Binding-site contacts:
Ligand atom OAF contacts residue ARG157 of chain 1.F at 2.8 Å (salt-bridge).
Ligand atom C3 contacts residue LYS156 of chain 1.F at 4.0 Å.
Ligand atom OAF contacts residue THR4 of chain 1.F at 2.9 Å (h-bond).
Ligand atom O4 contacts residue SER93 of chain 1.F at 3.0 Å (h-bond).
Ligand atom O4 contacts residue HIS155 of chain 1.F at 3.5 Å (h-bond).
Ligand atom C6 contacts residue HIS155 of chain 1.F at 3.4 Å.
Ligand atom C6 contacts residue LEU62 of chain 1.F at 3.5 Å (hydrophobic).
Ligand atom O3 contacts residue ARG157 of chain 1.F at 3.3 Å (salt-bridge).
Ligand atom O3 contacts residue ALA158 of chain 1.F at 3.0 Å (h-bond).
Ligand atom O5B contacts residue LYS156 of chain 1.F at 3.3 Å.
Ligand atom C2 contacts residue ALA158 of chain 1.F at 3.7 Å (hydrophobic).
Ligand atom O6B contacts residue LYS156 of chain 1.F at 3.3 Å.
Ligand atom O6B contacts residue ARG157 of chain 1.F at 3.3 Å (salt-bridge).
Ligand atom O4 contacts residue LYS156 of chain 1.F at 3.5 Å.
Ligand atom O6B contacts residue HIS155 of chain 1.F at 3.3 Å (h-bond).
Ligand atom SAG contacts residue ARG157 of chain 1.F at 3.6 Å (salt-bridge).
Ligand atom O5 contacts residue LYS156 of chain 1.F at 3.4 Å.
Ligand atom O6A contacts residue SER93 of chain 1.F at 3.2 Å.
Ligand atom C5 contacts residue LEU62 of chain 1.F at 3.8 Å (hydrophobic).
Ligand atom C6 contacts residue SER93 of chain 1.F at 4.0 Å.
Ligand atom OAH contacts residue THR4 of chain 1.F at 3.7 Å.
Ligand atom C6 contacts residue HIS94 of chain 1.F at 3.9 Å.
Ligand atom O5 contacts residue HIS155 of chain 1.F at 3.6 Å.
Ligand atom C3 contacts residue ALA158 of chain 1.F at 4.0 Å (hydrophobic).
Ligand atom OAH contacts residue ASP3 of chain 1.F at 4.0 Å.
Ligand atom C4 contacts residue LYS156 of chain 1.F at 4.0 Å.
Ligand atom OBI contacts residue LYS156 of chain 1.F at 4.0 Å.
Ligand atom O6B contacts residue LEU62 of chain 1.F at 4.0 Å.
Ligand atom C5 contacts residue HIS155 of chain 1.F at 4.0 Å.
Ligand atom O6A contacts residue LEU62 of chain 1.F at 3.4 Å.
Ligand atom O3 contacts residue LYS156 of chain 1.F at 3.0 Å.
Ligand atom OAH contacts residue ARG157 of chain 1.F at 3.1 Å (salt-bridge).
Ligand atom C3 contacts residue ARG157 of chain 1.F at 3.7 Å.
Ligand atom O5 contacts residue ARG157 of chain 1.F at 3.8 Å.
Ligand atom SAG contacts residue THR4 of chain 1.F at 3.9 Å.
Ligand atom O6A contacts residue HIS155 of chain 1.F at 3.8 Å.
Ligand atom O6B contacts residue HIS94 of chain 1.F at 4.0 Å.
Ligand atom OAH contacts residue LEU2 of chain 1.F at 2.8 Å (h-bond).
Ligand atom O6A contacts residue HIS94 of chain 1.F at 3.2 Å (h-bond).
Ligand atom OAF contacts residue ALA158 of chain 1.F at 3.3 Å.

Sequence of chain 1.F:
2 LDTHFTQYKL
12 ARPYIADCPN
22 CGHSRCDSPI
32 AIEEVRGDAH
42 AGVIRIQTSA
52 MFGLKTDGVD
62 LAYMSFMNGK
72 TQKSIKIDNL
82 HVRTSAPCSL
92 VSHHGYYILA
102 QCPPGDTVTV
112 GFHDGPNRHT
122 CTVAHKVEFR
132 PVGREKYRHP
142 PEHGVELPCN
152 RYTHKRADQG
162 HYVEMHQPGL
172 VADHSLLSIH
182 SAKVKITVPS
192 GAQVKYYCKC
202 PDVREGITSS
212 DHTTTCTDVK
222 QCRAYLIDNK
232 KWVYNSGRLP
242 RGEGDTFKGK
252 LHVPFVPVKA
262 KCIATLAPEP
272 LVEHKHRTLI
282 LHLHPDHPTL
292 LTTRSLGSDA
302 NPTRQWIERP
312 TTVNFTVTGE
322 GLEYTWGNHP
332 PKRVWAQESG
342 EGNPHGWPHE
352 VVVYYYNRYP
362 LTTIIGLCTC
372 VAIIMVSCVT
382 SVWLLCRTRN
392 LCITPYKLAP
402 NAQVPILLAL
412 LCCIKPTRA

This protein binds this small molecule.
Small molecule (SMILES): O=C(O)[C@@H]1O[C@H](O[C@H]2[C@@H](OS(=O)(=O)O)O[C@@H](O)[C@H](NS(=O)(=O)O)[C@H]2O)[C@@H](OS(=O)(=O)O)[C@H](O)[C@@H]1O